Sequence of chain 1.H:
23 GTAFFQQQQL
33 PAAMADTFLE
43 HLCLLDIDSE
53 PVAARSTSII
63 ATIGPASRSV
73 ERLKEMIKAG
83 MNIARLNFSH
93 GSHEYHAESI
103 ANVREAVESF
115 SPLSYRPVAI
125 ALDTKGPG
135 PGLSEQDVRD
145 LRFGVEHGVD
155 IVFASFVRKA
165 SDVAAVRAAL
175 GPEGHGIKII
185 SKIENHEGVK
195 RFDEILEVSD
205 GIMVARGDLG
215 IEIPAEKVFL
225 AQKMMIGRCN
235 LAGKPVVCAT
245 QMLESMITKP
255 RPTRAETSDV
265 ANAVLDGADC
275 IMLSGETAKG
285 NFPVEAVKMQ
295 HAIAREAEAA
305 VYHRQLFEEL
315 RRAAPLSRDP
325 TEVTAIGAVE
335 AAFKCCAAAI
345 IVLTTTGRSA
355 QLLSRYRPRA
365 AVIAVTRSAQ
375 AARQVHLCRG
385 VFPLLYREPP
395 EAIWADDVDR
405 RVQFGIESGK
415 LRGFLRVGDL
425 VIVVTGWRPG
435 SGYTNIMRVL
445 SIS

A protein and the small-molecule ligand that binds it are described below.
Small molecule (SMILES): O=C([O-])C(=O)[O-]

Binding-site contacts:
Ligand atom C1 contacts residue I7K1 of chain 1.NA at 3.2 Å.
Ligand atom O1 contacts residue ALA209 of chain 1.H at 4.2 Å.
Ligand atom C2 contacts residue I7K1 of chain 1.NA at 3.4 Å.
Ligand atom O4 contacts residue ALA209 of chain 1.H at 3.9 Å.
Ligand atom O3 contacts residue ALA209 of chain 1.H at 4.2 Å.
Ligand atom O3 contacts residue ASP212 of chain 1.H at 4.0 Å.
Ligand atom C1 contacts residue MG1 of chain 1.OA at 2.9 Å.
Ligand atom O2 contacts residue MG1 of chain 1.OA at 4.1 Å.
Ligand atom C2 contacts residue ALA209 of chain 1.H at 3.6 Å (hydrophobic).
Ligand atom O1 contacts residue MET276 of chain 1.H at 4.2 Å.
Ligand atom O3 contacts residue LYS186 of chain 1.H at 2.8 Å (salt-bridge).
Ligand atom C1 contacts residue THR244 of chain 1.H at 4.0 Å.
Ligand atom O1 contacts residue MG1 of chain 1.OA at 4.1 Å.
Ligand atom O3 contacts residue GLU188 of chain 1.H at 3.2 Å (salt-bridge).
Ligand atom C1 contacts residue LYS186 of chain 1.H at 3.6 Å.
Ligand atom O4 contacts residue I7K1 of chain 1.NA at 3.6 Å (h-bond).
Ligand atom O1 contacts residue LYS186 of chain 1.H at 3.8 Å.
Ligand atom O4 contacts residue MG1 of chain 1.OA at 2.1 Å.
Ligand atom C1 contacts residue GLU188 of chain 1.H at 3.8 Å.
Ligand atom C2 contacts residue MG1 of chain 1.OA at 2.8 Å.
Ligand atom O2 contacts residue ALA209 of chain 1.H at 3.3 Å.
Ligand atom O1 contacts residue MET207 of chain 1.H at 4.3 Å.
Ligand atom C2 contacts residue ASP212 of chain 1.H at 3.7 Å.
Ligand atom O2 contacts residue GLY211 of chain 1.H at 2.8 Å (h-bond).
Ligand atom O1 contacts residue I7K1 of chain 1.NA at 3.6 Å.
Ligand atom O3 contacts residue I7K1 of chain 1.NA at 3.4 Å (h-bond).
Ligand atom O2 contacts residue I7K1 of chain 1.NA at 4.0 Å.
Ligand atom O2 contacts residue ASP212 of chain 1.H at 3.8 Å.
Ligand atom O4 contacts residue GLY211 of chain 1.H at 3.8 Å.
Ligand atom C2 contacts residue GLU188 of chain 1.H at 3.6 Å.
Ligand atom O2 contacts residue THR244 of chain 1.H at 2.6 Å (h-bond).
Ligand atom C2 contacts residue THR244 of chain 1.H at 3.6 Å.
Ligand atom C1 contacts residue ALA209 of chain 1.H at 3.8 Å (hydrophobic).
Ligand atom O2 contacts residue ARG210 of chain 1.H at 3.5 Å (salt-bridge).
Ligand atom O4 contacts residue ASP212 of chain 1.H at 2.9 Å (salt-bridge).
Ligand atom O1 contacts residue ARG87 of chain 1.H at 4.0 Å.
Ligand atom C2 contacts residue GLY211 of chain 1.H at 3.7 Å.
Ligand atom O1 contacts residue THR244 of chain 1.H at 3.5 Å (h-bond).
Ligand atom O3 contacts residue MG1 of chain 1.OA at 2.1 Å.
Ligand atom O4 contacts residue GLU188 of chain 1.H at 3.0 Å (salt-bridge).